Binding-site contacts:
Ligand atom C3 contacts residue PHE453 of chain 1.E at 3.7 Å (hydrophobic).
Ligand atom O10 contacts residue PHE453 of chain 1.E at 3.8 Å.
Ligand atom O11 contacts residue CYS295 of chain 1.E at 3.6 Å.
Ligand atom O10 contacts residue ASP451 of chain 1.E at 2.9 Å (salt-bridge).
Ligand atom C5 contacts residue LEU167 of chain 1.E at 3.6 Å (hydrophobic).
Ligand atom O10 contacts residue CYS295 of chain 1.E at 3.2 Å.
Ligand atom C15 contacts residue TRP171 of chain 1.E at 3.4 Å (hydrophobic).
Ligand atom C4 contacts residue LEU167 of chain 1.E at 3.6 Å (hydrophobic).
Ligand atom C12 contacts residue MET168 of chain 1.E at 3.9 Å (hydrophobic).
Ligand atom C16 contacts residue PHE459 of chain 1.E at 3.3 Å (hydrophobic).
Ligand atom C1 contacts residue CYS295 of chain 1.E at 4.0 Å (hydrophobic).
Ligand atom C17 contacts residue CYS296 of chain 1.E at 3.9 Å (hydrophobic).
Ligand atom C4 contacts residue PHE164 of chain 1.E at 4.0 Å (hydrophobic).
Ligand atom C9 contacts residue ASP451 of chain 1.E at 3.9 Å.
Ligand atom C9 contacts residue CYS295 of chain 1.E at 3.5 Å (hydrophobic).
Ligand atom C1 contacts residue PHE453 of chain 1.E at 3.5 Å (hydrophobic).
Ligand atom C17 contacts residue GLU262 of chain 1.E at 3.6 Å.
Ligand atom C13 contacts residue TRP171 of chain 1.E at 3.6 Å (hydrophobic).
Ligand atom O11 contacts residue CYS296 of chain 1.E at 3.0 Å (h-bond).
Ligand atom C1 contacts residue PHE164 of chain 1.E at 4.0 Å (hydrophobic).
Ligand atom C3 contacts residue PHE290 of chain 1.E at 3.7 Å (hydrophobic).
Ligand atom C8 contacts residue PHE164 of chain 1.E at 3.9 Å (hydrophobic).
Ligand atom C6 contacts residue PHE164 of chain 1.E at 3.5 Å (hydrophobic).
Ligand atom C9 contacts residue PHE453 of chain 1.E at 3.6 Å (hydrophobic).
Ligand atom C16 contacts residue GLU262 of chain 1.E at 3.1 Å.
Ligand atom C14 contacts residue TRP171 of chain 1.E at 3.2 Å (hydrophobic).
Ligand atom C12 contacts residue PHE164 of chain 1.E at 3.3 Å (hydrophobic).
Ligand atom C8 contacts residue CYS295 of chain 1.E at 3.7 Å (hydrophobic).
Ligand atom C15 contacts residue PHE459 of chain 1.E at 3.0 Å (hydrophobic).
Ligand atom O10 contacts residue CYS297 of chain 1.E at 2.4 Å (h-bond).
Ligand atom C18 contacts residue CYS296 of chain 1.E at 3.7 Å (hydrophobic).
Ligand atom C8 contacts residue CYS297 of chain 1.E at 3.7 Å (hydrophobic).
Ligand atom C5 contacts residue PHE164 of chain 1.E at 3.8 Å (hydrophobic).
Ligand atom C13 contacts residue MET168 of chain 1.E at 4.0 Å (hydrophobic).
Ligand atom C2 contacts residue PHE453 of chain 1.E at 3.2 Å (hydrophobic).
Ligand atom N7 contacts residue PHE164 of chain 1.E at 3.4 Å.
Ligand atom O11 contacts residue CYS297 of chain 1.E at 3.3 Å (h-bond).
Ligand atom C2 contacts residue PHE290 of chain 1.E at 3.7 Å (hydrophobic).
Ligand atom C8 contacts residue CYS296 of chain 1.E at 4.0 Å (hydrophobic).
Ligand atom C9 contacts residue CYS297 of chain 1.E at 3.2 Å (hydrophobic).

Sequence of chain 1.E:
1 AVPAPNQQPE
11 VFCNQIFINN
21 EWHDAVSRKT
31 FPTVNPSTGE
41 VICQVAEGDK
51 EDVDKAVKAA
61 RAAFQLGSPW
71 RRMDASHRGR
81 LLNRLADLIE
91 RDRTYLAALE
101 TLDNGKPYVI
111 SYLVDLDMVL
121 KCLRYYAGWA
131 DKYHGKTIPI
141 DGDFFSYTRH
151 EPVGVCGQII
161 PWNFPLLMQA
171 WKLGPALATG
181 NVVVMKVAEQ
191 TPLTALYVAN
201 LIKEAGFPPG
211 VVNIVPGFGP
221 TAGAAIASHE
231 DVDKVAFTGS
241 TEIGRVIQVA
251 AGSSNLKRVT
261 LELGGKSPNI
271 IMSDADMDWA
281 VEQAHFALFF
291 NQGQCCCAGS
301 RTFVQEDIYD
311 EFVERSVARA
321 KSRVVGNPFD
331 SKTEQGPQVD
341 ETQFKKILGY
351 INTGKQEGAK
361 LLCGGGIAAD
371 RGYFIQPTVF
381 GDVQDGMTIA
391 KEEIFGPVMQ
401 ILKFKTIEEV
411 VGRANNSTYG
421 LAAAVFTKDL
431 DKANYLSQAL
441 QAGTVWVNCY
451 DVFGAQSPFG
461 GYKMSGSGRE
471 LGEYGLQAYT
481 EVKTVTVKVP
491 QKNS

The small molecule below binds the protein below.
Small molecule (SMILES): O=C1C(=O)N(Cc2ccccc2)c2ccccc21